Binding-site contacts:
Ligand atom N3 contacts residue PHE28 of chain 2.C at 3.4 Å.
Ligand atom O3G contacts residue ALA60 of chain 2.C at 3.4 Å.
Ligand atom N2 contacts residue ASP118 of chain 2.C at 3.1 Å (salt-bridge).
Ligand atom O1A contacts residue THR17 of chain 2.C at 3.4 Å (h-bond).
Ligand atom O1G contacts residue ALA34 of chain 2.C at 3.3 Å.
Ligand atom O6 contacts residue ALA144 of chain 2.C at 3.3 Å (h-bond).
Ligand atom C6 contacts residue LYS116 of chain 2.C at 3.3 Å.
Ligand atom PB contacts residue MG1 of chain 2.G at 3.4 Å.
Ligand atom N7 contacts residue ASN115 of chain 2.C at 2.8 Å (h-bond).
Ligand atom O3A contacts residue MG1 of chain 2.G at 3.3 Å.
Ligand atom O2' contacts residue GLU29 of chain 2.C at 2.9 Å (salt-bridge).
Ligand atom O6 contacts residue ASP118 of chain 2.C at 3.2 Å (salt-bridge).
Ligand atom O3G contacts residue GLY12 of chain 2.C at 3.3 Å.
Ligand atom O1A contacts residue THR18 of chain 2.C at 2.9 Å (h-bond).
Ligand atom C2' contacts residue GLU29 of chain 2.C at 3.1 Å.
Ligand atom N3B contacts residue GLY12 of chain 2.C at 3.0 Å.
Ligand atom O3' contacts residue LYS31 of chain 2.C at 3.4 Å.
Ligand atom O3G contacts residue GLY61 of chain 2.C at 2.6 Å (h-bond).
Ligand atom O1A contacts residue GLY15 of chain 2.C at 3.1 Å.
Ligand atom O2' contacts residue LYS30 of chain 2.C at 2.6 Å (salt-bridge).
Ligand atom O3G contacts residue LYS16 of chain 2.C at 2.8 Å (salt-bridge).
Ligand atom O1G contacts residue THR35 of chain 2.C at 3.2 Å (h-bond).
Ligand atom O3' contacts residue LYS30 of chain 2.C at 2.5 Å (salt-bridge).
Ligand atom N1 contacts residue ASP118 of chain 2.C at 2.6 Å (salt-bridge).
Ligand atom O1B contacts residue THR14 of chain 2.C at 3.3 Å (h-bond).
Ligand atom O1B contacts residue LYS16 of chain 2.C at 2.7 Å (salt-bridge).
Ligand atom N3B contacts residue LYS16 of chain 2.C at 3.0 Å (salt-bridge).
Ligand atom PG contacts residue LYS16 of chain 2.C at 3.3 Å.
Ligand atom O6 contacts residue ASN115 of chain 2.C at 2.8 Å (h-bond).
Ligand atom O2G contacts residue THR35 of chain 2.C at 2.6 Å (h-bond).
Ligand atom O2A contacts residue MG1 of chain 2.G at 3.4 Å.
Ligand atom O1G contacts residue TYR32 of chain 2.C at 3.0 Å (h-bond).
Ligand atom N3B contacts residue GLY13 of chain 2.C at 2.9 Å (h-bond).
Ligand atom O2G contacts residue MG1 of chain 2.G at 2.8 Å.
Ligand atom O6 contacts residue LYS116 of chain 2.C at 3.0 Å.
Ligand atom C6 contacts residue ASP118 of chain 2.C at 3.4 Å.
Ligand atom O2B contacts residue THR17 of chain 2.C at 2.9 Å (h-bond).
Ligand atom O1B contacts residue GLY15 of chain 2.C at 2.5 Å (h-bond).
Ligand atom O2B contacts residue MG1 of chain 2.G at 2.6 Å.
Ligand atom O4' contacts residue LYS116 of chain 2.C at 3.1 Å (salt-bridge).

Sequence of chain 2.C:
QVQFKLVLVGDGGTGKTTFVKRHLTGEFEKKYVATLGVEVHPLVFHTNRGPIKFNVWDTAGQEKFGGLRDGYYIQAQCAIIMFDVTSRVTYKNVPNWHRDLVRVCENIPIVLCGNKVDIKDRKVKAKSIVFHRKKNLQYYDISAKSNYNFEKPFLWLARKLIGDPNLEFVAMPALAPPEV

A protein and the small-molecule ligand that binds it are described below.
Small molecule (SMILES): Nc1nc2c(ncn2[C@@H]2O[C@H](CO[P](=O)(O)O[P](=O)(O)NP(=O)(O)O)[C@@H](O)[C@H]2O)c(=O)[nH]1